Sequence of chain 1.E:
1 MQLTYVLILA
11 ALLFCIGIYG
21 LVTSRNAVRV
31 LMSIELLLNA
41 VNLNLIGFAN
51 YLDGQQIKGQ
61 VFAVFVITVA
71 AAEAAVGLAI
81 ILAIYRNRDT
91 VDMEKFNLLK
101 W

A protein and the small-molecule ligand that binds it are described below.
Small molecule (SMILES): C[C@@H]1CC[C@@]2(OC1)O[C@H]1[C@@H](O)[C@H]3[C@@H]4CC[C@H]5C[C@@H](O[C@@H]6O[C@H](CO)[C@H](O[C@@H]7O[C@H](CO)[C@@H](O)[C@H](O[C@@H]8OC[C@@H](O)[C@H](O)[C@H]8O)[C@H]7O[C@@H]7O[C@H](CO)[C@H](O)[C@H](O[C@@H]8O[C@H](CO)[C@@H](O)[C@H](O)[C@H]8O)[C@H]7O)[C@H](O)[C@H]6O)[C@H](O)C[C@]5(C)[C@H]4CC[C@]3(C)[C@H]1[C@@H]2C

Binding-site contacts:
Ligand atom O09 contacts residue LEU24 of chain 1.G at 4.0 Å.
Ligand atom C01 contacts residue LEU12 of chain 1.E at 2.8 Å (hydrophobic).
Ligand atom C12 contacts residue ALA101 of chain 1.G at 4.5 Å (hydrophobic).
Ligand atom C02 contacts residue LEU12 of chain 1.E at 3.9 Å (hydrophobic).
Ligand atom C01 contacts residue PHE108 of chain 1.G at 4.4 Å (hydrophobic).
Ligand atom C24 contacts residue TRP94 of chain 1.G at 4.3 Å (hydrophobic).
Ligand atom O84 contacts residue ILE16 of chain 1.E at 4.1 Å.
Ligand atom O25 contacts residue TRP94 of chain 1.G at 2.4 Å.
Ligand atom C23 contacts residue TRP94 of chain 1.G at 3.1 Å (hydrophobic).
Ligand atom C14 contacts residue ALA101 of chain 1.G at 3.5 Å (hydrophobic).
Ligand atom C11 contacts residue TYR19 of chain 1.E at 4.2 Å (hydrophobic).
Ligand atom C85 contacts residue SER104 of chain 1.G at 3.9 Å.
Ligand atom C13 contacts residue ALA101 of chain 1.G at 3.0 Å (hydrophobic).
Ligand atom C01 contacts residue CYS15 of chain 1.E at 3.5 Å (hydrophobic).
Ligand atom O79 contacts residue TRP94 of chain 1.G at 3.6 Å.
Ligand atom C15 contacts residue TYR19 of chain 1.E at 4.4 Å (hydrophobic).
Ligand atom C10 contacts residue LEU28 of chain 1.G at 4.3 Å (hydrophobic).
Ligand atom C22 contacts residue TRP94 of chain 1.G at 4.1 Å (hydrophobic).
Ligand atom C83 contacts residue LEU105 of chain 1.G at 4.5 Å (hydrophobic).
Ligand atom O82 contacts residue LEU28 of chain 1.G at 4.0 Å.
Ligand atom C03 contacts residue LEU12 of chain 1.E at 3.7 Å (hydrophobic).
Ligand atom C85 contacts residue CYS15 of chain 1.E at 4.3 Å (hydrophobic).

Sequence of chain 1.G:
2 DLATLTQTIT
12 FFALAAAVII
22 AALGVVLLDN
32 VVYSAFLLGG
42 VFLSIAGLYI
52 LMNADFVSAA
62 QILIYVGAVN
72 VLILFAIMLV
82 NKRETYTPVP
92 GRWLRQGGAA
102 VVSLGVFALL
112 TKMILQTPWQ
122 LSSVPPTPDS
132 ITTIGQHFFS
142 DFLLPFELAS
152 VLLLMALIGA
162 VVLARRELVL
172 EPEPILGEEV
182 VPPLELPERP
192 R